Binding-site contacts:
Ligand atom O26 contacts residue VAL489 of chain 1.D at 3.7 Å.
Ligand atom N16 contacts residue ALA670 of chain 1.D at 3.6 Å.
Ligand atom C05 contacts residue CYS537 of chain 1.D at 3.7 Å (hydrophobic).
Ligand atom C23 contacts residue LEU541 of chain 1.D at 3.7 Å (hydrophobic).
Ligand atom C05 contacts residue GLY538 of chain 1.D at 3.5 Å.
Ligand atom C07 contacts residue LEU541 of chain 1.D at 3.3 Å (hydrophobic).
Ligand atom N12 contacts residue LEU541 of chain 1.D at 3.4 Å.
Ligand atom C17 contacts residue ASP493 of chain 1.D at 3.6 Å.
Ligand atom C13 contacts residue ALA674 of chain 1.D at 3.7 Å (hydrophobic).
Ligand atom O01 contacts residue THR703 of chain 1.D at 2.4 Å (h-bond).
Ligand atom C06 contacts residue LEU541 of chain 1.D at 3.0 Å (hydrophobic).
Ligand atom N30 contacts residue ALA674 of chain 1.D at 3.6 Å.
Ligand atom C04 contacts residue GLY536 of chain 1.D at 3.8 Å.
Ligand atom C25 contacts residue ASP493 of chain 1.D at 3.2 Å.
Ligand atom C09 contacts residue THR703 of chain 1.D at 3.6 Å.
Ligand atom C02 contacts residue ALA700 of chain 1.D at 3.4 Å (hydrophobic).
Ligand atom C17 contacts residue ILE494 of chain 1.D at 3.5 Å (hydrophobic).
Ligand atom O26 contacts residue ASP493 of chain 1.D at 3.3 Å (salt-bridge).
Ligand atom C19 contacts residue ILE671 of chain 1.D at 3.5 Å (hydrophobic).
Ligand atom C13 contacts residue LEU541 of chain 1.D at 3.2 Å (hydrophobic).
Ligand atom N14 contacts residue LEU541 of chain 1.D at 3.5 Å.
Ligand atom C24 contacts residue ALA674 of chain 1.D at 3.4 Å (hydrophobic).
Ligand atom O01 contacts residue ALA700 of chain 1.D at 3.5 Å.
Ligand atom C27 contacts residue VAL489 of chain 1.D at 3.4 Å (hydrophobic).
Ligand atom O26 contacts residue ARG677 of chain 1.D at 3.4 Å (salt-bridge).
Ligand atom N14 contacts residue ALA674 of chain 1.D at 3.6 Å.
Ligand atom C11 contacts residue ASN675 of chain 1.D at 3.5 Å.
Ligand atom C20 contacts residue ILE671 of chain 1.D at 3.6 Å (hydrophobic).
Ligand atom C04 contacts residue GLY699 of chain 1.D at 3.6 Å.
Ligand atom C21 contacts residue CYS537 of chain 1.D at 3.5 Å (hydrophobic).
Ligand atom N31 contacts residue ALA700 of chain 1.D at 3.0 Å (h-bond).
Ligand atom C18 contacts residue ILE494 of chain 1.D at 3.5 Å (hydrophobic).
Ligand atom C15 contacts residue ALA674 of chain 1.D at 3.5 Å (hydrophobic).
Ligand atom O01 contacts residue GLY699 of chain 1.D at 3.4 Å (h-bond).
Ligand atom N31 contacts residue GLY699 of chain 1.D at 3.5 Å.
Ligand atom C02 contacts residue THR703 of chain 1.D at 3.2 Å.
Ligand atom C02 contacts residue GLY699 of chain 1.D at 3.4 Å.
Ligand atom N30 contacts residue LEU541 of chain 1.D at 3.4 Å.
Ligand atom N31 contacts residue GLY536 of chain 1.D at 3.3 Å (h-bond).
Ligand atom C29 contacts residue ALA674 of chain 1.D at 3.5 Å (hydrophobic).

The small molecule below binds the protein below.
Small molecule (SMILES): Cc1cc2c(C(N)=O)cccc2n1-c1nc2c(c(NCc3ccccc3)n1)COCC2

Sequence of chain 1.D:
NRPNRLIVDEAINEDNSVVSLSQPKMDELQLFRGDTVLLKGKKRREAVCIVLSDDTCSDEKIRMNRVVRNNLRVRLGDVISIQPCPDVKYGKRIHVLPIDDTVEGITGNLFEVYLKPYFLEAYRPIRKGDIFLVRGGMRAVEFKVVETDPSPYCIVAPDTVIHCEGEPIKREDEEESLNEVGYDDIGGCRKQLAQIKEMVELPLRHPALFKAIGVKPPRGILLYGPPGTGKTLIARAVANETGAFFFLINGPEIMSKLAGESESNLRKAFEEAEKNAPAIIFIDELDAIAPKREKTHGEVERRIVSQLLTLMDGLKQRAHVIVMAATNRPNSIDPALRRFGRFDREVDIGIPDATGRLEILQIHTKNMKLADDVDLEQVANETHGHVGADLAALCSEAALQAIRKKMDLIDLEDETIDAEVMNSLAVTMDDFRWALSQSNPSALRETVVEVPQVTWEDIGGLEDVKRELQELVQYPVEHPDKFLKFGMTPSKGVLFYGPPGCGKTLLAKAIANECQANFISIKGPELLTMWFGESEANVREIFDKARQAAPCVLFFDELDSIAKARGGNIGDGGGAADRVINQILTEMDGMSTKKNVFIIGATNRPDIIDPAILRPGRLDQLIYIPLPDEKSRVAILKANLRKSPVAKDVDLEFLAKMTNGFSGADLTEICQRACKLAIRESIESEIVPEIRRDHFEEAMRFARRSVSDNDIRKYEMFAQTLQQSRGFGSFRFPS